Sequence of chain 1.A:
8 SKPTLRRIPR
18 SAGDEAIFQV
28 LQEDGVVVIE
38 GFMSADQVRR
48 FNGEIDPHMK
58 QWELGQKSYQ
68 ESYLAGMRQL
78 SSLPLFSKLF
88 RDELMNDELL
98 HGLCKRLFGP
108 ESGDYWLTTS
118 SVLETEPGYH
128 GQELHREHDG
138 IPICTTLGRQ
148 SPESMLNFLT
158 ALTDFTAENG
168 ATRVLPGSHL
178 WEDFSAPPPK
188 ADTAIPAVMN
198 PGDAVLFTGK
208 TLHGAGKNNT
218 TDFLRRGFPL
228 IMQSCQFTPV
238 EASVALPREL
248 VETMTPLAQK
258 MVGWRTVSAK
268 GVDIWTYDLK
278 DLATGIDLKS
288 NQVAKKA

Binding-site contacts:
Ligand atom C1 contacts residue GLU179 of chain 1.A at 3.6 Å.
Ligand atom O2 contacts residue GLU179 of chain 1.A at 3.7 Å.
Ligand atom O2 contacts residue ZN1 of chain 1.E at 3.3 Å.
Ligand atom O1 contacts residue ZN1 of chain 1.E at 2.0 Å.
Ligand atom O1 contacts residue GLU179 of chain 1.A at 2.6 Å (salt-bridge).
Ligand atom C2 contacts residue ZN1 of chain 1.E at 4.4 Å.
Ligand atom C1 contacts residue ZN1 of chain 1.E at 3.0 Å.

The small molecule below binds the protein below.
Small molecule (SMILES): O=C(O)CCC(=O)C(=O)O